A protein and the small-molecule ligand that binds it are described below.
Small molecule (SMILES): CC(=O)N[C@@H]1[C@@H](O)[C@H](O)[C@@H](CO)O[C@H]1O

Binding-site contacts:
Ligand atom C8 contacts residue SER389 of chain 1.A at 3.4 Å.
Ligand atom N2 contacts residue ASN393 of chain 1.A at 2.9 Å (h-bond).
Ligand atom O5 contacts residue ASN393 of chain 1.A at 2.5 Å (h-bond).
Ligand atom C8 contacts residue ASN393 of chain 1.A at 4.3 Å.
Ligand atom O7 contacts residue ASN393 of chain 1.A at 3.4 Å (h-bond).
Ligand atom C2 contacts residue ASN393 of chain 1.A at 2.5 Å.
Ligand atom O7 contacts residue GLY390 of chain 1.A at 4.1 Å.
Ligand atom C3 contacts residue ASN393 of chain 1.A at 3.9 Å.
Ligand atom C8 contacts residue GLY390 of chain 1.A at 4.1 Å.
Ligand atom C5 contacts residue ASN393 of chain 1.A at 3.9 Å.
Ligand atom C4 contacts residue ASN393 of chain 1.A at 4.3 Å.
Ligand atom C1 contacts residue ASN393 of chain 1.A at 1.5 Å.
Ligand atom C7 contacts residue ASN393 of chain 1.A at 3.3 Å.

Sequence of chain 1.A:
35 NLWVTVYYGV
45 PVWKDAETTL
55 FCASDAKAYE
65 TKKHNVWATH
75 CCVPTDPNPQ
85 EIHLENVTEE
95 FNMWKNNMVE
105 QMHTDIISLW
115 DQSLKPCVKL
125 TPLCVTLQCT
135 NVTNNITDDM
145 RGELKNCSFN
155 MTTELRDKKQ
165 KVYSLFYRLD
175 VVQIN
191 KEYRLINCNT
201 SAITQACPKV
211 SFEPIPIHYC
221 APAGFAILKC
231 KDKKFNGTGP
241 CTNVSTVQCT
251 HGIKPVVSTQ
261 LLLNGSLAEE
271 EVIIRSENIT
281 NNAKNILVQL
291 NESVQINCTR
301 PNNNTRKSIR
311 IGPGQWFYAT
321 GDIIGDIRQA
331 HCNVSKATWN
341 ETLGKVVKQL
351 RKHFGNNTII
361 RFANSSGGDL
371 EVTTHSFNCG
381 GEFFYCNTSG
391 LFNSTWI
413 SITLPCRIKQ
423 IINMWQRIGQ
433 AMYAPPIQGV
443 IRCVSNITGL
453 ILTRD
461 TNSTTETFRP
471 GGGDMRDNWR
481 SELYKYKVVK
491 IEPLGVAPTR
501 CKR